Binding-site contacts:
Ligand atom O2B contacts residue MG1 of chain 1.C at 1.9 Å.
Ligand atom N1 contacts residue ALA61 of chain 1.A at 3.3 Å.
Ligand atom PB contacts residue MG1 of chain 1.C at 3.1 Å.
Ligand atom O2A contacts residue THR132 of chain 1.A at 2.5 Å (h-bond).
Ligand atom O2B contacts residue THR131 of chain 1.A at 2.9 Å (h-bond).
Ligand atom N3B contacts residue MG1 of chain 1.C at 3.3 Å.
Ligand atom O5' contacts residue THR132 of chain 1.A at 3.7 Å.
Ligand atom O2G contacts residue ARG296 of chain 1.A at 3.7 Å.
Ligand atom O1B contacts residue GLY129 of chain 1.A at 3.1 Å (h-bond).
Ligand atom N1 contacts residue GLY287 of chain 1.A at 3.7 Å.
Ligand atom O2A contacts residue THR131 of chain 1.A at 3.5 Å (h-bond).
Ligand atom O3A contacts residue GLY129 of chain 1.A at 3.3 Å (h-bond).
Ligand atom O1B contacts residue ASP127 of chain 1.A at 3.5 Å (salt-bridge).
Ligand atom N3B contacts residue ARG291 of chain 1.A at 3.8 Å.
Ligand atom C4 contacts residue GLY287 of chain 1.A at 3.3 Å.
Ligand atom O3G contacts residue ARG291 of chain 1.A at 3.3 Å (salt-bridge).
Ligand atom O2' contacts residue PHE42 of chain 1.A at 3.6 Å.
Ligand atom O2G contacts residue ASP127 of chain 1.A at 2.9 Å (salt-bridge).
Ligand atom O1B contacts residue VAL128 of chain 1.A at 3.1 Å (h-bond).
Ligand atom N3B contacts residue ASP127 of chain 1.A at 3.3 Å (salt-bridge).
Ligand atom C8 contacts residue THR132 of chain 1.A at 3.4 Å.
Ligand atom N1 contacts residue ARG21 of chain 1.A at 3.6 Å.
Ligand atom O2G contacts residue THR126 of chain 1.A at 3.2 Å.
Ligand atom N3 contacts residue GLY287 of chain 1.A at 3.2 Å (h-bond).
Ligand atom C6 contacts residue ALA61 of chain 1.A at 3.7 Å (hydrophobic).
Ligand atom N6 contacts residue GLU19 of chain 1.A at 2.9 Å (salt-bridge).
Ligand atom PB contacts residue LYS130 of chain 1.A at 3.6 Å.
Ligand atom O1B contacts residue LYS130 of chain 1.A at 3.1 Å (salt-bridge).
Ligand atom O1G contacts residue MG1 of chain 1.C at 2.0 Å.
Ligand atom O1G contacts residue ASP154 of chain 1.A at 3.5 Å (salt-bridge).
Ligand atom O2' contacts residue ARG59 of chain 1.A at 2.8 Å (salt-bridge).
Ligand atom C2 contacts residue GLY287 of chain 1.A at 3.4 Å.
Ligand atom O3G contacts residue ARG296 of chain 1.A at 2.9 Å (salt-bridge).
Ligand atom PA contacts residue THR132 of chain 1.A at 3.7 Å.
Ligand atom N6 contacts residue SER285 of chain 1.A at 3.1 Å (h-bond).
Ligand atom C5 contacts residue GLY287 of chain 1.A at 3.7 Å.
Ligand atom O2B contacts residue LYS130 of chain 1.A at 3.5 Å (salt-bridge).
Ligand atom O2A contacts residue GLY129 of chain 1.A at 3.3 Å.
Ligand atom O4' contacts residue GLU289 of chain 1.A at 3.5 Å (salt-bridge).
Ligand atom PG contacts residue MG1 of chain 1.C at 3.1 Å.

Sequence of chain 1.A:
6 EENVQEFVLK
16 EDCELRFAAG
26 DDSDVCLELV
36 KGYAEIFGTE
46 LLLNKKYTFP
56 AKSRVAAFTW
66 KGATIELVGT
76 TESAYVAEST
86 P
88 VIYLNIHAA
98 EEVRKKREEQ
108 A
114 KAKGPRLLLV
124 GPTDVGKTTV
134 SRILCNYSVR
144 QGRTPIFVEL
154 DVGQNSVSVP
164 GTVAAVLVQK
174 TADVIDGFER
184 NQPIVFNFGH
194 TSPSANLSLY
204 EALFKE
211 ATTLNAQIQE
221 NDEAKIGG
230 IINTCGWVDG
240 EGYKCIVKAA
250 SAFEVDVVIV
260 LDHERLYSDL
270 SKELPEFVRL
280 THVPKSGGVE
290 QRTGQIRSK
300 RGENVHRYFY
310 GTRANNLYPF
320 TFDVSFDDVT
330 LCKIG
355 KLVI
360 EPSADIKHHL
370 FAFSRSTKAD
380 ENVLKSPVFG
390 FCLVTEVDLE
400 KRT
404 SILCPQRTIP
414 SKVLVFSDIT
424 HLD

This protein binds this small molecule.
Small molecule (SMILES): Nc1ncnc2c1ncn2[C@@H]1O[C@H](CO[P](=O)(O)O[P](=O)(O)NP(=O)(O)O)[C@@H](O)[C@H]1O